Sequence of chain 2.C:
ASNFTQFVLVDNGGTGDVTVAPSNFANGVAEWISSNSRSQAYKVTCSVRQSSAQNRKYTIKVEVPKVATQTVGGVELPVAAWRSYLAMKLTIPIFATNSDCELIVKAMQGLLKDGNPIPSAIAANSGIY

Sequence of chain 23.C:
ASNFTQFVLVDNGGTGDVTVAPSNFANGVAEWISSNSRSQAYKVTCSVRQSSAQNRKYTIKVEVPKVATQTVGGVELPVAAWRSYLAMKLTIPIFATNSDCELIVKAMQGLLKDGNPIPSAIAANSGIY

The protein below binds the small molecule below.
Small molecule (SMILES): Nc1ccn([C@@H]2O[C@H](CO[P](=O)(O)O[C@H]3[C@@H](O)[C@H](n4cnc5c(N)ncnc54)O[C@@H]3CO[P](=O)(O)O[C@H]3[C@@H](O)[C@H](n4cnc5c(=O)nc(N)[nH]c54)O[C@@H]3CO[P](=O)(O)O[C@H]3[C@@H](O)[C@H](n4cnc5c(N)ncnc54)O[C@@H]3CO[P](=O)(O)O[C@H]3[C@@H](O)[C@H](n4cnc5c(N)ncnc54)O[C@@H]3CO[P](=O)(O)O[C@H]3[C@@H](O)[C@H](n4ccc(=O)[nH]c4=O)O[C@@H]3CO[P](=O)(O)O[C@H]3[C@@H](O)[C@H](n4ccc(N)nc4=O)O[C@@H]3CO[P](=O)(O)O[C@H]3[C@@H](O)[C@H](n4ccc(=O)[nH]c4=O)O[C@@H]3CO[P](=O)(O)O[C@H]3[C@@H](O)[C@H](n4cnc5c(=O)nc(N)[nH]c54)O[C@@H]3CO)[C@@H](O)[C@H]2O)c(=O)n1

Binding-site contacts:
Ligand atom O3' contacts residue SER51 of chain 2.C at 3.3 Å (h-bond).
Ligand atom C5' contacts residue ARG49 of chain 2.C at 2.6 Å.
Ligand atom OP1 contacts residue ARG49 of chain 2.C at 2.6 Å (salt-bridge).
Ligand atom C2 contacts residue SER47 of chain 23.C at 3.2 Å.
Ligand atom N7 contacts residue LYS61 of chain 23.C at 3.4 Å.
Ligand atom N1 contacts residue THR59 of chain 23.C at 3.4 Å.
Ligand atom OP1 contacts residue LYS89 of chain 2.C at 3.5 Å (salt-bridge).
Ligand atom N1 contacts residue SER47 of chain 23.C at 2.7 Å (h-bond).
Ligand atom OP1 contacts residue ASN55 of chain 2.C at 3.0 Å (h-bond).
Ligand atom C5' contacts residue LYS57 of chain 2.C at 3.8 Å.
Ligand atom OP2 contacts residue TYR85 of chain 23.C at 2.6 Å (h-bond).
Ligand atom C5 contacts residue THR45 of chain 23.C at 3.4 Å.
Ligand atom N6 contacts residue THR59 of chain 23.C at 2.7 Å (h-bond).
Ligand atom N6 contacts residue CYS46 of chain 23.C at 3.6 Å (h-bond).
Ligand atom OP2 contacts residue SER51 of chain 2.C at 3.3 Å (h-bond).
Ligand atom OP2 contacts residue LYS89 of chain 2.C at 3.5 Å (salt-bridge).
Ligand atom N9 contacts residue LYS61 of chain 23.C at 3.8 Å.
Ligand atom N6 contacts residue THR45 of chain 23.C at 2.8 Å (h-bond).
Ligand atom P contacts residue LYS57 of chain 2.C at 3.1 Å.
Ligand atom O4' contacts residue LYS61 of chain 23.C at 3.7 Å.
Ligand atom OP2 contacts residue LYS57 of chain 2.C at 3.5 Å (salt-bridge).
Ligand atom C6 contacts residue THR45 of chain 23.C at 3.4 Å.
Ligand atom O5' contacts residue LYS57 of chain 2.C at 2.8 Å (salt-bridge).
Ligand atom OP2 contacts residue LYS57 of chain 2.C at 3.0 Å (salt-bridge).
Ligand atom OP2 contacts residue LYS43 of chain 23.C at 2.7 Å (salt-bridge).
Ligand atom N7 contacts residue TYR85 of chain 23.C at 3.8 Å.
Ligand atom N7 contacts residue THR45 of chain 23.C at 2.7 Å (h-bond).
Ligand atom O5' contacts residue ARG49 of chain 2.C at 3.6 Å (salt-bridge).
Ligand atom C6 contacts residue THR59 of chain 23.C at 3.5 Å.
Ligand atom O3' contacts residue ARG49 of chain 2.C at 3.6 Å (salt-bridge).
Ligand atom OP1 contacts residue LYS57 of chain 2.C at 2.9 Å.
Ligand atom OP1 contacts residue SER52 of chain 2.C at 3.1 Å.
Ligand atom C4' contacts residue ARG49 of chain 2.C at 3.6 Å.
Ligand atom P contacts residue SER51 of chain 2.C at 3.2 Å.
Ligand atom P contacts residue ARG49 of chain 2.C at 3.7 Å.
Ligand atom O5' contacts residue LYS89 of chain 2.C at 3.2 Å (salt-bridge).
Ligand atom OP1 contacts residue ASN55 of chain 2.C at 3.2 Å.
Ligand atom OP1 contacts residue SER51 of chain 2.C at 2.7 Å (h-bond).
Ligand atom C8 contacts residue LYS61 of chain 23.C at 3.6 Å.
Ligand atom OP2 contacts residue THR91 of chain 2.C at 3.7 Å.